Sequence of chain 1.D:
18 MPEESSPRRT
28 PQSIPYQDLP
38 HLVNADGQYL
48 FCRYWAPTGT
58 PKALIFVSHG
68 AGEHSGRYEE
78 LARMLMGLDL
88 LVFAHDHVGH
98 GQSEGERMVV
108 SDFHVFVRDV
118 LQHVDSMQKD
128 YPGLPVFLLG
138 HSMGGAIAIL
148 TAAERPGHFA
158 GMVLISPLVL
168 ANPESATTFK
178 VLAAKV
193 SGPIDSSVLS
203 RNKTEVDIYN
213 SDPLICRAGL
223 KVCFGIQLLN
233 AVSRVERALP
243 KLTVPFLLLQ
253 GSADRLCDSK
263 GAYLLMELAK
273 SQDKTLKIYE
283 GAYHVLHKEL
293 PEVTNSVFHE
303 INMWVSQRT

Binding-site contacts:
Ligand atom O24 contacts residue LEU258 of chain 1.D at 3.9 Å.
Ligand atom O23 contacts residue GLU70 of chain 1.D at 3.7 Å.
Ligand atom C11 contacts residue LEU258 of chain 1.D at 4.0 Å (hydrophobic).
Ligand atom C7 contacts residue VAL287 of chain 1.D at 3.8 Å (hydrophobic).
Ligand atom C12 contacts residue SER139 of chain 1.D at 3.0 Å.
Ligand atom CL25 contacts residue LEU231 of chain 1.D at 3.5 Å.
Ligand atom C18 contacts residue LEU258 of chain 1.D at 4.0 Å (hydrophobic).
Ligand atom C18 contacts residue LEU165 of chain 1.D at 3.8 Å (hydrophobic).
Ligand atom C17 contacts residue PHE176 of chain 1.D at 3.9 Å (hydrophobic).
Ligand atom C9 contacts residue GLU70 of chain 1.D at 3.8 Å.
Ligand atom O23 contacts residue TYR211 of chain 1.D at 3.2 Å.
Ligand atom C15 contacts residue SER139 of chain 1.D at 3.3 Å.
Ligand atom C7 contacts residue GLU70 of chain 1.D at 3.5 Å.
Ligand atom N20 contacts residue SER139 of chain 1.D at 2.5 Å (h-bond).
Ligand atom C14 contacts residue SER139 of chain 1.D at 3.6 Å.
Ligand atom O22 contacts residue ALA68 of chain 1.D at 2.6 Å (h-bond).
Ligand atom CL25 contacts residue LEU230 of chain 1.D at 3.5 Å.
Ligand atom O22 contacts residue MET140 of chain 1.D at 3.2 Å (h-bond).
Ligand atom O21 contacts residue GLU70 of chain 1.D at 3.3 Å (salt-bridge).
Ligand atom CL25 contacts residue GLY227 of chain 1.D at 3.7 Å.
Ligand atom N19 contacts residue VAL287 of chain 1.D at 3.6 Å.
Ligand atom C7 contacts residue HIS138 of chain 1.D at 4.0 Å.
Ligand atom C13 contacts residue TYR211 of chain 1.D at 3.5 Å (hydrophobic).
Ligand atom C14 contacts residue ALA68 of chain 1.D at 3.2 Å (hydrophobic).
Ligand atom C10 contacts residue HIS286 of chain 1.D at 3.5 Å.
Ligand atom C7 contacts residue ARG74 of chain 1.D at 3.8 Å.
Ligand atom C9 contacts residue GLY67 of chain 1.D at 3.6 Å.
Ligand atom O21 contacts residue VAL287 of chain 1.D at 3.6 Å.
Ligand atom N19 contacts residue HIS138 of chain 1.D at 3.1 Å (h-bond).
Ligand atom C8 contacts residue ALA68 of chain 1.D at 3.4 Å (hydrophobic).
Ligand atom O21 contacts residue ARG74 of chain 1.D at 2.9 Å (salt-bridge).
Ligand atom C9 contacts residue ALA68 of chain 1.D at 3.3 Å (hydrophobic).
Ligand atom O22 contacts residue GLY67 of chain 1.D at 3.4 Å.
Ligand atom C3 contacts residue LEU230 of chain 1.D at 3.9 Å (hydrophobic).
Ligand atom C13 contacts residue ALA68 of chain 1.D at 3.7 Å (hydrophobic).
Ligand atom C11 contacts residue SER139 of chain 1.D at 3.5 Å.
Ligand atom O22 contacts residue SER139 of chain 1.D at 2.9 Å (h-bond).
Ligand atom C10 contacts residue SER139 of chain 1.D at 3.8 Å.
Ligand atom C8 contacts residue SER139 of chain 1.D at 2.7 Å.
Ligand atom C16 contacts residue HIS138 of chain 1.D at 4.0 Å.

A protein and the small-molecule ligand that binds it are described below.
Small molecule (SMILES): Cc1ccc(COC2CN(C(=O)C3CC4(COC(=O)N4)C3)C2)cc1Cl